Binding-site contacts:
Ligand atom CG contacts residue TRP67 of chain 2.B at 3.4 Å (hydrophobic).
Ligand atom N contacts residue LEA1 of chain 2.F at 3.4 Å (h-bond).
Ligand atom N contacts residue LEA1 of chain 2.F at 1.3 Å.
Ligand atom NE2 contacts residue TRP96 of chain 2.B at 3.4 Å.
Ligand atom C contacts residue LEA1 of chain 2.F at 2.8 Å.
Ligand atom CD2 contacts residue SER76 of chain 2.B at 3.7 Å.
Ligand atom CA contacts residue LEA1 of chain 2.F at 3.6 Å.
Ligand atom CG contacts residue TRP67 of chain 2.B at 3.9 Å (hydrophobic).
Ligand atom CB contacts residue LEA1 of chain 2.F at 3.6 Å.
Ligand atom CB contacts residue LEA1 of chain 2.F at 2.6 Å.
Ligand atom O contacts residue SER33 of chain 2.B at 2.8 Å (h-bond).
Ligand atom OE1 contacts residue TRP67 of chain 2.B at 3.7 Å.
Ligand atom CD contacts residue LEA1 of chain 2.F at 3.9 Å.
Ligand atom O contacts residue LEA1 of chain 2.F at 3.2 Å (h-bond).
Ligand atom CA contacts residue SER33 of chain 2.B at 3.3 Å.
Ligand atom C contacts residue SER33 of chain 2.B at 3.4 Å.
Ligand atom SG contacts residue LEA1 of chain 2.F at 1.8 Å.
Ligand atom CD contacts residue THR78 of chain 2.B at 3.8 Å.
Ligand atom OE1 contacts residue THR78 of chain 2.B at 2.6 Å (h-bond).
Ligand atom CB contacts residue TYR42 of chain 2.B at 3.6 Å (hydrophobic).
Ligand atom NE2 contacts residue THR78 of chain 2.B at 3.8 Å.
Ligand atom CA contacts residue TRP108 of chain 3.A at 3.5 Å (hydrophobic).
Ligand atom CG contacts residue TYR42 of chain 2.B at 3.8 Å (hydrophobic).
Ligand atom N contacts residue TRP108 of chain 3.A at 3.7 Å.
Ligand atom CE1 contacts residue TRP67 of chain 2.B at 3.5 Å (hydrophobic).
Ligand atom NE2 contacts residue TRP67 of chain 2.B at 3.5 Å.
Ligand atom NE2 contacts residue SER76 of chain 2.B at 3.0 Å (h-bond).
Ligand atom CB contacts residue TRP67 of chain 2.B at 3.8 Å (hydrophobic).
Ligand atom CB contacts residue TRP108 of chain 3.A at 3.8 Å (hydrophobic).
Ligand atom CB contacts residue SER33 of chain 2.B at 3.6 Å.
Ligand atom CA contacts residue ALA34 of chain 2.B at 3.8 Å (hydrophobic).
Ligand atom CB contacts residue TRP108 of chain 3.A at 3.8 Å (hydrophobic).
Ligand atom O contacts residue LEU13 of chain 2.B at 3.3 Å.
Ligand atom CA contacts residue LEA1 of chain 2.F at 2.4 Å.
Ligand atom OE1 contacts residue LEU98 of chain 2.B at 3.7 Å.
Ligand atom CD contacts residue TRP108 of chain 3.A at 3.4 Å (hydrophobic).
Ligand atom CG contacts residue ALA105 of chain 3.A at 3.6 Å (hydrophobic).
Ligand atom NE2 contacts residue LEU98 of chain 2.B at 3.9 Å.
Ligand atom ND1 contacts residue TRP108 of chain 3.A at 4.0 Å.
Ligand atom CB contacts residue TRP67 of chain 2.B at 3.8 Å (hydrophobic).

This protein binds this small molecule.
Small molecule (SMILES): NC(=O)CC[C@H](NC(=O)[C@@H]1CCCN1C(=O)[C@@H](N)Cc1c[nH]cn1)C(=O)NCC(=O)N1CCC[C@H]1C(=O)N1CCC[C@H]1C(=O)N[C@@H](CS)C(=O)N[C@@H](CCCC[NH3+])C(N)=O

Sequence of chain 3.A:
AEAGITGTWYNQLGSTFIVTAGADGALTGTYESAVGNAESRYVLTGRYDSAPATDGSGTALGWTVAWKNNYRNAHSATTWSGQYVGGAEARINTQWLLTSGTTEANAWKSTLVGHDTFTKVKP

Sequence of chain 2.B:
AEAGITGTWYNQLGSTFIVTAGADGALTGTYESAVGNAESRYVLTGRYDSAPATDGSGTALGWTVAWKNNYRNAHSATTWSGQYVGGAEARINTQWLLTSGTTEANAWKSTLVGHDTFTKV